Sequence of chain 1.L:
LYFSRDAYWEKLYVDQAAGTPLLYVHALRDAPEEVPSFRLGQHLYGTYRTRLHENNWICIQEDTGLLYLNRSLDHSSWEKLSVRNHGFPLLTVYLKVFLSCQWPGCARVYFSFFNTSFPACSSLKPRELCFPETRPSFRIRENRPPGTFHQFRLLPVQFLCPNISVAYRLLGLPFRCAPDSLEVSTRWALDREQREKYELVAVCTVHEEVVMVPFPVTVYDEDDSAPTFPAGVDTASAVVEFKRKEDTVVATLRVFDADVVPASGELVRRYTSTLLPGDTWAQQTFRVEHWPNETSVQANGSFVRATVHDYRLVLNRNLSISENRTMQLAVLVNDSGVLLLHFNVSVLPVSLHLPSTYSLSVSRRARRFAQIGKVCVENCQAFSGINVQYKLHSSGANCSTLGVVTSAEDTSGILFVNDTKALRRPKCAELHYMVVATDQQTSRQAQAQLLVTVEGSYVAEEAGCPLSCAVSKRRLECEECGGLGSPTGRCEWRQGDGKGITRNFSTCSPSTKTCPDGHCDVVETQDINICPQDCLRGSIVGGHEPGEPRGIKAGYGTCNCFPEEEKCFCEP

The small molecule below binds the protein below.
Small molecule (SMILES): CC(=O)N[C@@H]1[C@@H](O)[C@H](O)[C@@H](CO)O[C@H]1O

Binding-site contacts:
Ligand atom C6 contacts residue SER351 of chain 1.L at 3.8 Å.
Ligand atom O7 contacts residue ASN349 of chain 1.L at 4.4 Å.
Ligand atom O5 contacts residue SER351 of chain 1.L at 3.9 Å.
Ligand atom C5 contacts residue ASN349 of chain 1.L at 3.7 Å.
Ligand atom O5 contacts residue ASN349 of chain 1.L at 2.4 Å (h-bond).
Ligand atom C7 contacts residue ASN349 of chain 1.L at 3.9 Å.
Ligand atom C5 contacts residue SER351 of chain 1.L at 3.7 Å.
Ligand atom C3 contacts residue ASN349 of chain 1.L at 3.8 Å.
Ligand atom C2 contacts residue ASN349 of chain 1.L at 2.5 Å.
Ligand atom C4 contacts residue ASN349 of chain 1.L at 4.2 Å.
Ligand atom N2 contacts residue ASN349 of chain 1.L at 2.9 Å (h-bond).
Ligand atom C8 contacts residue VAL360 of chain 1.L at 3.7 Å (hydrophobic).
Ligand atom C1 contacts residue SER351 of chain 1.L at 4.3 Å.
Ligand atom C1 contacts residue ASN349 of chain 1.L at 1.4 Å.